Binding-site contacts:
Ligand atom C21 contacts residue ILE246 of chain 1.B at 3.6 Å (hydrophobic).
Ligand atom C14 contacts residue PHE250 of chain 1.B at 3.8 Å (hydrophobic).
Ligand atom C21 contacts residue PHE283 of chain 1.B at 3.8 Å (hydrophobic).
Ligand atom C22 contacts residue PHE283 of chain 1.B at 3.6 Å (hydrophobic).
Ligand atom C09 contacts residue LYS272 of chain 1.B at 3.6 Å.
Ligand atom C12 contacts residue GLY279 of chain 1.B at 3.7 Å.
Ligand atom C01 contacts residue TYR247 of chain 1.B at 3.8 Å (hydrophobic).
Ligand atom C25 contacts residue ILE246 of chain 1.B at 3.7 Å (hydrophobic).
Ligand atom N02 contacts residue TYR247 of chain 1.B at 2.7 Å (h-bond).
Ligand atom N02 contacts residue GLY279 of chain 1.B at 3.6 Å.
Ligand atom N02 contacts residue MET267 of chain 1.B at 3.8 Å.
Ligand atom N20 contacts residue PHE283 of chain 1.B at 3.6 Å.
Ligand atom C24 contacts residue GLN280 of chain 1.B at 3.3 Å.
Ligand atom N16 contacts residue GLN280 of chain 1.B at 3.0 Å (h-bond).
Ligand atom N20 contacts residue LEU229 of chain 1.B at 3.6 Å.
Ligand atom N15 contacts residue PHE250 of chain 1.B at 3.5 Å.
Ligand atom C13 contacts residue MET267 of chain 1.B at 3.7 Å (hydrophobic).
Ligand atom C11 contacts residue TYR247 of chain 1.B at 3.7 Å (hydrophobic).
Ligand atom C11 contacts residue GLY279 of chain 1.B at 3.5 Å.
Ligand atom C07 contacts residue MET267 of chain 1.B at 3.7 Å (hydrophobic).
Ligand atom N04 contacts residue GLY279 of chain 1.B at 3.4 Å (h-bond).
Ligand atom C03 contacts residue TYR247 of chain 1.B at 3.5 Å (hydrophobic).
Ligand atom C01 contacts residue GLY279 of chain 1.B at 3.5 Å.
Ligand atom C03 contacts residue MET267 of chain 1.B at 3.8 Å (hydrophobic).
Ligand atom C01 contacts residue MET267 of chain 1.B at 3.8 Å (hydrophobic).
Ligand atom C09 contacts residue GLU275 of chain 1.B at 3.3 Å.
Ligand atom C11 contacts residue PHE283 of chain 1.B at 3.5 Å (hydrophobic).
Ligand atom C24 contacts residue VAL232 of chain 1.B at 3.8 Å (hydrophobic).
Ligand atom C19 contacts residue PHE283 of chain 1.B at 3.4 Å (hydrophobic).
Ligand atom C03 contacts residue GLY279 of chain 1.B at 3.3 Å.
Ligand atom C17 contacts residue PHE283 of chain 1.B at 3.7 Å (hydrophobic).
Ligand atom C25 contacts residue VAL232 of chain 1.B at 3.8 Å (hydrophobic).
Ligand atom N05 contacts residue GLY279 of chain 1.B at 3.6 Å.
Ligand atom C24 contacts residue ILE246 of chain 1.B at 3.8 Å (hydrophobic).
Ligand atom C11 contacts residue GLN280 of chain 1.B at 3.8 Å.
Ligand atom N18 contacts residue PHE283 of chain 1.B at 3.5 Å.
Ligand atom N06 contacts residue MET267 of chain 1.B at 3.5 Å.
Ligand atom C22 contacts residue ILE246 of chain 1.B at 3.6 Å (hydrophobic).
Ligand atom N15 contacts residue PHE283 of chain 1.B at 3.6 Å.
Ligand atom C13 contacts residue TYR247 of chain 1.B at 3.6 Å (hydrophobic).

A small-molecule ligand and the protein it binds are described below.
Small molecule (SMILES): Cc1nc(C)n2nc(CCc3nc(N4CCCC4)nn3C)nc2c1C

Sequence of chain 1.B:
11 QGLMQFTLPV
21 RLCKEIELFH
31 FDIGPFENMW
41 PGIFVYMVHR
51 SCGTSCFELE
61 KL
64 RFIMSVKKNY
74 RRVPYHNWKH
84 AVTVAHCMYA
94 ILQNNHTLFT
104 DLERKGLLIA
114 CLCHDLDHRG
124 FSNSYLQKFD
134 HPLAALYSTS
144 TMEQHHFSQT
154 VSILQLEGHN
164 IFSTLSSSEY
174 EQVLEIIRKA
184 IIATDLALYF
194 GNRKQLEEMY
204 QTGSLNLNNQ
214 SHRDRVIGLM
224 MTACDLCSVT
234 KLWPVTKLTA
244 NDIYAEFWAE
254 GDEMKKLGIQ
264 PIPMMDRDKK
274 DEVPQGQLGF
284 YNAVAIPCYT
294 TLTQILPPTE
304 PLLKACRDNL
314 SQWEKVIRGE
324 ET